Binding-site contacts:
Ligand atom C8 contacts residue GLY88 of chain 1.B at 3.5 Å.
Ligand atom N3 contacts residue VAL181 of chain 1.B at 3.8 Å.
Ligand atom C5 contacts residue GLY88 of chain 1.B at 3.6 Å.
Ligand atom C8 contacts residue ASP207 of chain 1.B at 3.3 Å.
Ligand atom C4 contacts residue VAL181 of chain 1.B at 3.7 Å (hydrophobic).
Ligand atom C8 contacts residue PHE217 of chain 1.B at 3.9 Å (hydrophobic).
Ligand atom C2 contacts residue ILE162 of chain 1.B at 3.8 Å (hydrophobic).
Ligand atom N7 contacts residue ASP207 of chain 1.B at 2.7 Å (salt-bridge).
Ligand atom C8 contacts residue SER206 of chain 1.B at 3.4 Å.
Ligand atom N6 contacts residue PHE161 of chain 1.B at 3.8 Å.
Ligand atom C6 contacts residue PHE161 of chain 1.B at 3.6 Å (hydrophobic).
Ligand atom N6 contacts residue ILE162 of chain 1.B at 3.0 Å (h-bond).
Ligand atom C2 contacts residue ALA160 of chain 1.B at 3.5 Å (hydrophobic).
Ligand atom N3 contacts residue SR11 of chain 1.E at 3.8 Å.
Ligand atom N1 contacts residue ALA160 of chain 1.B at 4.0 Å.
Ligand atom C8 contacts residue ALA87 of chain 1.B at 3.3 Å (hydrophobic).
Ligand atom C4 contacts residue GLU182 of chain 1.B at 3.9 Å.
Ligand atom C2 contacts residue VAL181 of chain 1.B at 4.0 Å (hydrophobic).
Ligand atom C4 contacts residue SR11 of chain 1.E at 4.0 Å.
Ligand atom N7 contacts residue GLY88 of chain 1.B at 3.3 Å (h-bond).
Ligand atom N6 contacts residue ALA209 of chain 1.B at 3.6 Å.
Ligand atom N7 contacts residue ALA87 of chain 1.B at 3.5 Å.
Ligand atom C5 contacts residue PHE161 of chain 1.B at 3.4 Å (hydrophobic).
Ligand atom N7 contacts residue SER206 of chain 1.B at 3.7 Å.
Ligand atom C2 contacts residue PHE161 of chain 1.B at 3.8 Å (hydrophobic).
Ligand atom C6 contacts residue ILE162 of chain 1.B at 3.7 Å (hydrophobic).
Ligand atom C6 contacts residue ASP207 of chain 1.B at 3.8 Å.
Ligand atom N6 contacts residue ASP207 of chain 1.B at 3.0 Å (salt-bridge).
Ligand atom C2 contacts residue GLU182 of chain 1.B at 3.8 Å.
Ligand atom C5 contacts residue ASP207 of chain 1.B at 3.7 Å.
Ligand atom N3 contacts residue GLU182 of chain 1.B at 3.3 Å.
Ligand atom N1 contacts residue ILE162 of chain 1.B at 2.9 Å (h-bond).
Ligand atom N3 contacts residue MET183 of chain 1.B at 3.6 Å.
Ligand atom C2 contacts residue MET183 of chain 1.B at 3.9 Å (hydrophobic).
Ligand atom N7 contacts residue PHE161 of chain 1.B at 3.6 Å.
Ligand atom C5 contacts residue VAL181 of chain 1.B at 3.9 Å (hydrophobic).
Ligand atom N1 contacts residue PHE161 of chain 1.B at 3.6 Å.
Ligand atom N9 contacts residue ALA87 of chain 1.B at 3.6 Å.
Ligand atom C4 contacts residue PHE161 of chain 1.B at 3.8 Å (hydrophobic).
Ligand atom N9 contacts residue SR11 of chain 1.E at 3.3 Å.

Sequence of chain 1.B:
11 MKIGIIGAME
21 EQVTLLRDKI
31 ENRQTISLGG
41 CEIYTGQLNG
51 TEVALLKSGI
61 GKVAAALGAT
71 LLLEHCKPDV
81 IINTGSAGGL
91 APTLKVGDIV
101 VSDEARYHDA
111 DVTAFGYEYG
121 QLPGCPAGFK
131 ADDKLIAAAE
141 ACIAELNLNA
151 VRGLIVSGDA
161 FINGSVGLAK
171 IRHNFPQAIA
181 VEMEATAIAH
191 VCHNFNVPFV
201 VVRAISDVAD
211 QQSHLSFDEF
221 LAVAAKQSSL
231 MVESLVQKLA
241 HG

A small-molecule ligand and the protein it binds are described below.
Small molecule (SMILES): Nc1ncnc2[nH]cnc12